Sequence of chain 4.A:
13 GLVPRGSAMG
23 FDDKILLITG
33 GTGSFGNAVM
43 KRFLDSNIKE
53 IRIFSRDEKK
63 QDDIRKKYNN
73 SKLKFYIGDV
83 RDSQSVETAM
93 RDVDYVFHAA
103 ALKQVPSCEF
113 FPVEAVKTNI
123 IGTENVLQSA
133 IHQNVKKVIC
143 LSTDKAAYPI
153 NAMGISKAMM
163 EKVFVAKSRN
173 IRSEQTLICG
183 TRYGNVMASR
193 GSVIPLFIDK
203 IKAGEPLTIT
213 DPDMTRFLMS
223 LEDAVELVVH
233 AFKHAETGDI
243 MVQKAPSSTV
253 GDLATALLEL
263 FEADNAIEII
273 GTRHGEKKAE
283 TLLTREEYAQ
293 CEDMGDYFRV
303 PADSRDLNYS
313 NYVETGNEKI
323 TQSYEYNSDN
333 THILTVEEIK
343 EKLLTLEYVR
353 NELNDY

A protein and the small-molecule ligand that binds it are described below.
Small molecule (SMILES): CC(=O)N[C@H]1[C@@H](OP(=O)(O)OP(=O)(O)OC[C@H]2O[C@@H](n3ccc(=O)[nH]c3=O)[C@H](O)[C@@H]2O)O[C@H](C)C(=O)[C@@H]1O

Binding-site contacts:
Ligand atom O5B contacts residue TYR326 of chain 4.A at 3.9 Å.
Ligand atom O4 contacts residue SER325 of chain 4.A at 3.5 Å.
Ligand atom C2 contacts residue TYR290 of chain 4.A at 3.3 Å (hydrophobic).
Ligand atom C3B contacts residue TYR326 of chain 4.A at 3.4 Å (hydrophobic).
Ligand atom O2' contacts residue TYR328 of chain 4.A at 3.5 Å.
Ligand atom C6 contacts residue TYR326 of chain 4.A at 3.5 Å (hydrophobic).
Ligand atom O1A contacts residue TYR326 of chain 4.A at 4.2 Å.
Ligand atom C1B contacts residue TYR328 of chain 4.A at 4.1 Å (hydrophobic).
Ligand atom C2B contacts residue TYR328 of chain 4.A at 4.3 Å (hydrophobic).
Ligand atom N3 contacts residue TYR290 of chain 4.A at 3.5 Å.
Ligand atom O2' contacts residue THR333 of chain 4.A at 3.9 Å.
Ligand atom O3' contacts residue ASP295 of chain 4.A at 4.0 Å.
Ligand atom N3 contacts residue TYR326 of chain 4.A at 2.8 Å (h-bond).
Ligand atom C2B contacts residue TYR326 of chain 4.A at 3.8 Å (hydrophobic).
Ligand atom N3 contacts residue GLU327 of chain 4.A at 4.2 Å.
Ligand atom O3B contacts residue TYR326 of chain 4.A at 3.9 Å.
Ligand atom O2 contacts residue TYR290 of chain 4.A at 3.6 Å.
Ligand atom O4B contacts residue TYR290 of chain 4.A at 4.1 Å.
Ligand atom O2 contacts residue TYR326 of chain 4.A at 3.8 Å.
Ligand atom O4 contacts residue TYR326 of chain 4.A at 2.9 Å (h-bond).
Ligand atom O2 contacts residue TYR328 of chain 4.A at 3.2 Å.
Ligand atom N1 contacts residue TYR326 of chain 4.A at 3.8 Å.
Ligand atom O2' contacts residue ASN332 of chain 4.A at 2.7 Å (h-bond).
Ligand atom C1B contacts residue TYR326 of chain 4.A at 4.4 Å (hydrophobic).
Ligand atom C2 contacts residue GLU327 of chain 4.A at 4.1 Å.
Ligand atom O2A contacts residue TYR290 of chain 4.A at 4.2 Å.
Ligand atom C2B contacts residue ASN332 of chain 4.A at 3.5 Å.
Ligand atom C2 contacts residue TYR326 of chain 4.A at 3.6 Å (hydrophobic).
Ligand atom C5 contacts residue TYR326 of chain 4.A at 3.5 Å (hydrophobic).
Ligand atom C4 contacts residue TYR290 of chain 4.A at 3.2 Å (hydrophobic).
Ligand atom O4 contacts residue TYR290 of chain 4.A at 3.4 Å.
Ligand atom C1B contacts residue TYR290 of chain 4.A at 4.1 Å (hydrophobic).
Ligand atom N1 contacts residue TYR290 of chain 4.A at 3.5 Å (h-bond).
Ligand atom C4 contacts residue TYR326 of chain 4.A at 3.4 Å (hydrophobic).
Ligand atom O3B contacts residue ASN332 of chain 4.A at 2.7 Å (h-bond).
Ligand atom C3B contacts residue ASN332 of chain 4.A at 3.7 Å.
Ligand atom C6 contacts residue TYR290 of chain 4.A at 3.1 Å (hydrophobic).
Ligand atom O2 contacts residue GLU327 of chain 4.A at 3.3 Å (salt-bridge).
Ligand atom O2 contacts residue ASN332 of chain 4.A at 4.1 Å.
Ligand atom C5 contacts residue TYR290 of chain 4.A at 3.4 Å (hydrophobic).